Sequence of chain 1.C:
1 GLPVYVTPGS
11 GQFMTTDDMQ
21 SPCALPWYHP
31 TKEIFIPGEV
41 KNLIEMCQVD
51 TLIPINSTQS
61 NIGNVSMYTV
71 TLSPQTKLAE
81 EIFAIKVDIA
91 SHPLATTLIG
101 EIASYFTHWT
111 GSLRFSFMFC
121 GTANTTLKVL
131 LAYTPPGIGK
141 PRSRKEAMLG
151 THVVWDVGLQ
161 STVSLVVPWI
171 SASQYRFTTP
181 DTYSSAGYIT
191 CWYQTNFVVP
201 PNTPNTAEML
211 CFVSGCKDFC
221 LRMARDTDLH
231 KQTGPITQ

Binding-site contacts:
Ligand atom O1 contacts residue LEU100 of chain 1.A at 4.0 Å.
Ligand atom C4B contacts residue LEU181 of chain 1.A at 3.8 Å (hydrophobic).
Ligand atom CM6 contacts residue TYR144 of chain 1.A at 3.7 Å (hydrophobic).
Ligand atom N3A contacts residue LEU217 of chain 1.A at 3.4 Å.
Ligand atom C5B contacts residue LEU181 of chain 1.A at 3.3 Å (hydrophobic).
Ligand atom C4A contacts residue PHE179 of chain 1.A at 3.3 Å (hydrophobic).
Ligand atom C1A contacts residue TYR144 of chain 1.A at 3.1 Å (hydrophobic).
Ligand atom CM3 contacts residue TYR190 of chain 1.A at 3.9 Å (hydrophobic).
Ligand atom C6B contacts residue ILE98 of chain 1.A at 3.6 Å (hydrophobic).
Ligand atom C2A contacts residue PHE179 of chain 1.A at 3.3 Å (hydrophobic).
Ligand atom C3 contacts residue LEU100 of chain 1.A at 3.9 Å (hydrophobic).
Ligand atom C4B contacts residue PHE179 of chain 1.A at 3.9 Å (hydrophobic).
Ligand atom C2A contacts residue TYR144 of chain 1.A at 3.7 Å (hydrophobic).
Ligand atom CM2 contacts residue ILE236 of chain 1.A at 4.0 Å (hydrophobic).
Ligand atom C5B contacts residue TYR144 of chain 1.A at 3.6 Å (hydrophobic).
Ligand atom CM6 contacts residue LEU181 of chain 1.A at 3.7 Å (hydrophobic).
Ligand atom CM4 contacts residue PHE179 of chain 1.A at 3.9 Å (hydrophobic).
Ligand atom CM4 contacts residue VAL168 of chain 1.A at 3.5 Å (hydrophobic).
Ligand atom O1 contacts residue MET214 of chain 1.A at 3.2 Å.
Ligand atom C1A contacts residue PHE179 of chain 1.A at 3.5 Å (hydrophobic).
Ligand atom C1C contacts residue MET214 of chain 1.A at 3.7 Å (hydrophobic).
Ligand atom CM6 contacts residue LEU184 of chain 1.A at 3.4 Å (hydrophobic).
Ligand atom O5A contacts residue ALA166 of chain 1.A at 3.9 Å.
Ligand atom CM4 contacts residue TYR142 of chain 1.A at 3.1 Å (hydrophobic).
Ligand atom C5 contacts residue MET214 of chain 1.A at 3.6 Å (hydrophobic).
Ligand atom C4 contacts residue TYR190 of chain 1.A at 3.8 Å (hydrophobic).
Ligand atom CM2 contacts residue ILE122 of chain 1.A at 3.7 Å (hydrophobic).
Ligand atom O1B contacts residue ILE98 of chain 1.A at 2.9 Å.
Ligand atom C4A contacts residue TYR144 of chain 1.A at 3.8 Å (hydrophobic).
Ligand atom O5A contacts residue TYR144 of chain 1.A at 3.1 Å.
Ligand atom C2C contacts residue ILE98 of chain 1.A at 4.0 Å (hydrophobic).
Ligand atom N3A contacts residue PHE179 of chain 1.A at 3.0 Å.
Ligand atom O5A contacts residue PHE179 of chain 1.A at 3.7 Å.
Ligand atom C2B contacts residue ILE98 of chain 1.A at 3.9 Å (hydrophobic).
Ligand atom N2 contacts residue LEU100 of chain 1.A at 3.8 Å.
Ligand atom C2B contacts residue ILE122 of chain 1.A at 3.9 Å (hydrophobic).
Ligand atom N2 contacts residue MET214 of chain 1.A at 3.8 Å.
Ligand atom C1B contacts residue LEU181 of chain 1.A at 3.8 Å (hydrophobic).
Ligand atom C6B contacts residue LEU181 of chain 1.A at 3.3 Å (hydrophobic).
Ligand atom C1B contacts residue ILE98 of chain 1.A at 3.6 Å (hydrophobic).

A protein and the small-molecule ligand that binds it are described below.
Small molecule (SMILES): Cc1cc(CCCOc2c(C)cc(-c3coc(C)n3)cc2C)on1

Sequence of chain 1.A:
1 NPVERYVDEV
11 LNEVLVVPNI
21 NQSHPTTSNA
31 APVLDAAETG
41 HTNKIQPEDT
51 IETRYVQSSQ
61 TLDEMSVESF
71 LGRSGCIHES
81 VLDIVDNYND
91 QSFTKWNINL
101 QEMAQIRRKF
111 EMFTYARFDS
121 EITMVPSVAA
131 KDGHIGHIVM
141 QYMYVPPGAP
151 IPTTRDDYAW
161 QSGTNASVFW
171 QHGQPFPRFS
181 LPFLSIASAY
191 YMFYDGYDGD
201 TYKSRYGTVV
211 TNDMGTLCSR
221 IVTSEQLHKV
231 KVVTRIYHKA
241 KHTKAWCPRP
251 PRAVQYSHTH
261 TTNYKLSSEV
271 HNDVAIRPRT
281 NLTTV